Binding-site contacts:
Ligand atom C8 contacts residue MET118 of chain 32.E at 4.1 Å (hydrophobic).
Ligand atom O7 contacts residue MET118 of chain 32.E at 3.5 Å.
Ligand atom O5 contacts residue ASN67 of chain 32.E at 2.4 Å (h-bond).
Ligand atom C8 contacts residue ASN67 of chain 32.E at 3.6 Å.
Ligand atom N2 contacts residue ASN67 of chain 32.E at 3.3 Å (h-bond).
Ligand atom C8 contacts residue PHE90 of chain 32.E at 4.4 Å (hydrophobic).
Ligand atom O3 contacts residue ASN67 of chain 32.E at 3.8 Å.
Ligand atom C7 contacts residue ASN67 of chain 32.E at 3.8 Å.
Ligand atom O7 contacts residue ASN67 of chain 32.E at 4.5 Å.
Ligand atom C1 contacts residue ASN67 of chain 32.E at 1.4 Å.
Ligand atom C4 contacts residue ASN67 of chain 32.E at 4.2 Å.
Ligand atom C2 contacts residue ASN67 of chain 32.E at 2.4 Å.
Ligand atom C5 contacts residue ASN67 of chain 32.E at 3.7 Å.
Ligand atom C3 contacts residue ASN67 of chain 32.E at 3.6 Å.
Ligand atom O7 contacts residue ARG89 of chain 32.E at 4.2 Å.
Ligand atom C7 contacts residue MET118 of chain 32.E at 3.8 Å (hydrophobic).

Sequence of chain 32.E:
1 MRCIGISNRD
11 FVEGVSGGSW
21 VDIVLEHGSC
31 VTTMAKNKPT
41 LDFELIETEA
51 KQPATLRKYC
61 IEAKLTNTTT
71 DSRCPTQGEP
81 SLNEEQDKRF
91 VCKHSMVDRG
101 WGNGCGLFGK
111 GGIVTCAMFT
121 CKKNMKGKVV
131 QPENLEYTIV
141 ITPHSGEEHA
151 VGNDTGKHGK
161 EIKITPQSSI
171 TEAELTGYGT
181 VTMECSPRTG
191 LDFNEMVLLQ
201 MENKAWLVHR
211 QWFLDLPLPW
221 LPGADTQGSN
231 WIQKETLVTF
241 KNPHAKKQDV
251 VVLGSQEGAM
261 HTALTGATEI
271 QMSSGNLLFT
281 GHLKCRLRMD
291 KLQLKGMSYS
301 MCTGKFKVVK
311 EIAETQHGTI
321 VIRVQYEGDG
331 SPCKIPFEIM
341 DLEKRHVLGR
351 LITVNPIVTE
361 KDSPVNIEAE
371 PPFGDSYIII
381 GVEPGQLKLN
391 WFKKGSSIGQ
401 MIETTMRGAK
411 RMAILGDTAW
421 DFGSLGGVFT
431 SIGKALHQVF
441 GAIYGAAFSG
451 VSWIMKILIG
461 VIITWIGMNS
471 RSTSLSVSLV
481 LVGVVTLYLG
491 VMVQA

This protein binds this small molecule.
Small molecule (SMILES): CC(=O)N[C@@H]1[C@@H](O)[C@H](O)[C@@H](CO)O[C@H]1O